Binding-site contacts:
Ligand atom C2 contacts residue GLU108 of chain 1.B at 3.3 Å.
Ligand atom C4 contacts residue GLN602 of chain 1.B at 3.5 Å.
Ligand atom C1 contacts residue GLU178 of chain 1.B at 4.2 Å.
Ligand atom C contacts residue ARG103 of chain 1.B at 3.8 Å.
Ligand atom N3 contacts residue ARG103 of chain 1.B at 3.5 Å.
Ligand atom N3 contacts residue GLU178 of chain 1.B at 3.5 Å.
Ligand atom C1 contacts residue GLY473 of chain 1.B at 4.2 Å.
Ligand atom C4 contacts residue LEU603 of chain 1.B at 4.1 Å (hydrophobic).
Ligand atom C1 contacts residue SER474 of chain 1.B at 3.8 Å.
Ligand atom C contacts residue SER474 of chain 1.B at 4.1 Å.
Ligand atom C contacts residue GLN602 of chain 1.B at 4.0 Å.
Ligand atom O1 contacts residue LEU603 of chain 1.B at 3.8 Å.
Ligand atom C4 contacts residue GLY473 of chain 1.B at 3.4 Å.
Ligand atom C5 contacts residue LEU603 of chain 1.B at 4.0 Å (hydrophobic).
Ligand atom C4 contacts residue THR605 of chain 1.B at 3.6 Å.
Ligand atom N2 contacts residue ARG103 of chain 1.B at 4.0 Å.
Ligand atom N3 contacts residue ASP179 of chain 1.B at 3.7 Å.
Ligand atom C3 contacts residue GLU178 of chain 1.B at 4.2 Å.
Ligand atom C2 contacts residue GLU178 of chain 1.B at 3.4 Å.
Ligand atom C3 contacts residue SER474 of chain 1.B at 3.9 Å.
Ligand atom N1 contacts residue THR605 of chain 1.B at 3.9 Å.
Ligand atom N3 contacts residue VAL180 of chain 1.B at 3.7 Å.
Ligand atom C4 contacts residue SER474 of chain 1.B at 3.7 Å.
Ligand atom C2 contacts residue SER474 of chain 1.B at 3.9 Å.
Ligand atom N1 contacts residue SER474 of chain 1.B at 3.9 Å.
Ligand atom N2 contacts residue GLU108 of chain 1.B at 4.4 Å.
Ligand atom O1 contacts residue ARG103 of chain 1.B at 3.0 Å (salt-bridge).
Ligand atom N2 contacts residue GLN602 of chain 1.B at 4.3 Å.
Ligand atom C5 contacts residue SER474 of chain 1.B at 3.6 Å.
Ligand atom C5 contacts residue GLY473 of chain 1.B at 3.9 Å.
Ligand atom N2 contacts residue GLU178 of chain 1.B at 3.4 Å.
Ligand atom C5 contacts residue GLN602 of chain 1.B at 3.2 Å.
Ligand atom O1 contacts residue GLN602 of chain 1.B at 3.1 Å.
Ligand atom C2 contacts residue GLY473 of chain 1.B at 4.0 Å.
Ligand atom C3 contacts residue GLU108 of chain 1.B at 3.6 Å.
Ligand atom N3 contacts residue GLN602 of chain 1.B at 4.0 Å.
Ligand atom C3 contacts residue GLY473 of chain 1.B at 3.3 Å.
Ligand atom C contacts residue GLU178 of chain 1.B at 4.3 Å.
Ligand atom N1 contacts residue GLY473 of chain 1.B at 3.3 Å.
Ligand atom O1 contacts residue SER474 of chain 1.B at 4.5 Å.

Sequence of chain 1.B:
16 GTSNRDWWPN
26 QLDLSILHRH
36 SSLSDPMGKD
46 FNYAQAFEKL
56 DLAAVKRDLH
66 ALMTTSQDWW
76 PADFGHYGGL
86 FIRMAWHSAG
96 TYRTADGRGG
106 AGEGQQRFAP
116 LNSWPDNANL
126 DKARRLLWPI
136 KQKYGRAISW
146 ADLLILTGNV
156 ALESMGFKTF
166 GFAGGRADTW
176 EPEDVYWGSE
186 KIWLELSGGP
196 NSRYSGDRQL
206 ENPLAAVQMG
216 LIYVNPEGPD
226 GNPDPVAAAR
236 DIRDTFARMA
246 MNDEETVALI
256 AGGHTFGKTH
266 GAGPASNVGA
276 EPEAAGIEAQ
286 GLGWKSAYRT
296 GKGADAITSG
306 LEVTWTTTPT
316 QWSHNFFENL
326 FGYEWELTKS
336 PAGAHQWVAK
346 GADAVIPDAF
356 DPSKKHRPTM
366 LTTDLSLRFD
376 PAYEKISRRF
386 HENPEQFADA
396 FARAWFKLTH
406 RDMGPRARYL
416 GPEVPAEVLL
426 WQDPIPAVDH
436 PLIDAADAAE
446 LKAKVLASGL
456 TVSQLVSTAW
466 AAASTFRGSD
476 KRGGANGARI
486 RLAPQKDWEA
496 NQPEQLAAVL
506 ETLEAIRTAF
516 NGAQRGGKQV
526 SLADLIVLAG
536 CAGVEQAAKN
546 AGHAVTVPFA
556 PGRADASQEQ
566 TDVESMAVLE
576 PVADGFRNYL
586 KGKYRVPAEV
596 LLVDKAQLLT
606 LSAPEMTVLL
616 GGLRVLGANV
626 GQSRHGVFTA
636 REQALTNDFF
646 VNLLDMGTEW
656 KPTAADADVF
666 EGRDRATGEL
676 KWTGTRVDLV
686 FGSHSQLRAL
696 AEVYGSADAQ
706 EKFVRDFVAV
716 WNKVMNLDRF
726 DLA

This small molecule binds to this protein.
Small molecule (SMILES): NNC(=O)c1ccncc1